Binding-site contacts:
Ligand atom CZ contacts residue ALA49 of chain 1.Y at 3.5 Å (hydrophobic).
Ligand atom O contacts residue ALA20 of chain 1.Y at 3.3 Å.
Ligand atom O contacts residue ALA49 of chain 1.Y at 3.4 Å (h-bond).
Ligand atom CE2 contacts residue VAL31 of chain 1.Y at 3.3 Å (hydrophobic).
Ligand atom CB contacts residue GLY47 of chain 1.Y at 3.6 Å.
Ligand atom C2 contacts residue MES1 of chain 1.QA at 3.8 Å.
Ligand atom CZ contacts residue VAL31 of chain 1.Y at 3.1 Å (hydrophobic).
Ligand atom CA contacts residue GLY47 of chain 1.Y at 3.1 Å.
Ligand atom N contacts residue THR1 of chain 1.Y at 3.6 Å.
Ligand atom O contacts residue MES1 of chain 1.QA at 3.2 Å (h-bond).
Ligand atom O contacts residue THR21 of chain 1.Y at 3.2 Å (h-bond).
Ligand atom CB contacts residue THR21 of chain 1.Y at 3.8 Å.
Ligand atom C3 contacts residue ARG19 of chain 1.Y at 3.0 Å.
Ligand atom N contacts residue THR21 of chain 1.Y at 3.1 Å (h-bond).
Ligand atom C3 contacts residue TYR170 of chain 1.Y at 3.3 Å (hydrophobic).
Ligand atom C3 contacts residue LYS33 of chain 1.Y at 3.6 Å.
Ligand atom O contacts residue THR1 of chain 1.Y at 2.2 Å (h-bond).
Ligand atom CB contacts residue LYS33 of chain 1.Y at 3.8 Å.
Ligand atom CE1 contacts residue VAL31 of chain 1.Y at 3.6 Å (hydrophobic).
Ligand atom C contacts residue LYS33 of chain 1.Y at 3.7 Å.
Ligand atom C1 contacts residue MES1 of chain 1.QA at 3.3 Å.
Ligand atom N contacts residue GLY47 of chain 1.Y at 2.8 Å (h-bond).
Ligand atom C2 contacts residue THR1 of chain 1.Y at 1.5 Å.
Ligand atom CE2 contacts residue ALA49 of chain 1.Y at 3.4 Å (hydrophobic).
Ligand atom CA contacts residue LYS33 of chain 1.Y at 3.8 Å.
Ligand atom CD1 contacts residue LYS33 of chain 1.Y at 3.8 Å.
Ligand atom CG contacts residue LYS33 of chain 1.Y at 3.8 Å.
Ligand atom O contacts residue ALA46 of chain 1.Y at 3.6 Å.
Ligand atom C1 contacts residue THR1 of chain 1.Y at 2.5 Å.
Ligand atom CB contacts residue THR1 of chain 1.Y at 2.7 Å.
Ligand atom C contacts residue THR1 of chain 1.Y at 1.4 Å.
Ligand atom C3 contacts residue THR1 of chain 1.Y at 2.4 Å.
Ligand atom CA contacts residue THR21 of chain 1.Y at 3.2 Å.
Ligand atom CG contacts residue ALA27 of chain 1.Y at 3.8 Å (hydrophobic).
Ligand atom O contacts residue THR1 of chain 1.Y at 3.2 Å (h-bond).
Ligand atom C contacts residue GLY47 of chain 1.Y at 3.4 Å.
Ligand atom O contacts residue GLY47 of chain 1.Y at 2.9 Å (h-bond).
Ligand atom CA contacts residue THR1 of chain 1.Y at 2.4 Å.
Ligand atom O contacts residue THR21 of chain 1.Y at 3.3 Å (h-bond).
Ligand atom C contacts residue THR21 of chain 1.Y at 3.6 Å.

Sequence of chain 1.Y:
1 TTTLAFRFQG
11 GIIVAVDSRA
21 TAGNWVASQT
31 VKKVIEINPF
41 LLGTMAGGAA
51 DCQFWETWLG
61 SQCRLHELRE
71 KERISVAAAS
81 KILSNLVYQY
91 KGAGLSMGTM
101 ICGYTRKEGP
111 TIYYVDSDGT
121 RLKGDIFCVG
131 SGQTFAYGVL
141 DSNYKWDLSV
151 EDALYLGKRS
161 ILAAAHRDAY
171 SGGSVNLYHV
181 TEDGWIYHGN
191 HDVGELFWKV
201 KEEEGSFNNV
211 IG

A protein and the small-molecule ligand that binds it are described below.
Small molecule (SMILES): CC(=O)N1CCC[C@H]1C(=O)N[C@@H](C)C(=O)N[C@@H](Cc1ccccc1)[C@@H](O)[C@H](C)CO

Sequence of chain 1.Z:
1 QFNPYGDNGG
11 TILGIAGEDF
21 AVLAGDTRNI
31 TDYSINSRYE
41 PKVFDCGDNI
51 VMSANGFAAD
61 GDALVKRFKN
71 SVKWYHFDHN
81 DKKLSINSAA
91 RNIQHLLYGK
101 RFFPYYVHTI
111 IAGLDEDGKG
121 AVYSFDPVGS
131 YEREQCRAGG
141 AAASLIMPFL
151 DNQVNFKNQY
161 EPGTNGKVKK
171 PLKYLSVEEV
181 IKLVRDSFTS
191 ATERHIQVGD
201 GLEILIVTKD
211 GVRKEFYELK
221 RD